Sequence of chain 1.A:
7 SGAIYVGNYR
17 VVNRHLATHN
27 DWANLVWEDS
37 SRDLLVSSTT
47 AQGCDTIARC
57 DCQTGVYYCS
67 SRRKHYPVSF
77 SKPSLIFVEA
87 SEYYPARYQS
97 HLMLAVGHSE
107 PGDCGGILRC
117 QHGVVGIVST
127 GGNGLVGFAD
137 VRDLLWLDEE

The small molecule below binds the protein below.
Small molecule (SMILES): O=C1CN(C(=O)COc2ccccc2)CCN1

Binding-site contacts:
Ligand atom O07 contacts residue TYR64 of chain 1.A at 3.7 Å.
Ligand atom N11 contacts residue TYR64 of chain 1.A at 3.7 Å.
Ligand atom C04 contacts residue TYR64 of chain 1.A at 3.6 Å (hydrophobic).
Ligand atom O07 contacts residue GLY112 of chain 1.A at 3.8 Å.
Ligand atom C12 contacts residue ARG115 of chain 1.A at 3.4 Å.
Ligand atom C06 contacts residue SER7 of chain 1.A at 3.4 Å.
Ligand atom C03 contacts residue SER66 of chain 1.A at 4.1 Å.
Ligand atom C01 contacts residue SER7 of chain 1.A at 2.7 Å.
Ligand atom C15 contacts residue HIS71 of chain 1.A at 3.2 Å.
Ligand atom O10 contacts residue GLY111 of chain 1.A at 4.0 Å.
Ligand atom O07 contacts residue GLY8 of chain 1.A at 4.1 Å.
Ligand atom O16 contacts residue HIS71 of chain 1.A at 3.8 Å.
Ligand atom C09 contacts residue TYR64 of chain 1.A at 3.5 Å (hydrophobic).
Ligand atom O07 contacts residue SER7 of chain 1.A at 3.4 Å (h-bond).
Ligand atom C02 contacts residue GLY8 of chain 1.A at 4.1 Å.
Ligand atom C02 contacts residue SER66 of chain 1.A at 3.7 Å.
Ligand atom O10 contacts residue ILE113 of chain 1.A at 2.8 Å (h-bond).
Ligand atom C04 contacts residue SER7 of chain 1.A at 2.8 Å.
Ligand atom N14 contacts residue TYR64 of chain 1.A at 4.1 Å.
Ligand atom C13 contacts residue HIS71 of chain 1.A at 3.1 Å.
Ligand atom C15 contacts residue TYR64 of chain 1.A at 3.8 Å (hydrophobic).
Ligand atom C05 contacts residue SER7 of chain 1.A at 3.4 Å.
Ligand atom O10 contacts residue GLY112 of chain 1.A at 3.4 Å.
Ligand atom C17 contacts residue HIS71 of chain 1.A at 3.9 Å.
Ligand atom O10 contacts residue TYR64 of chain 1.A at 3.8 Å.
Ligand atom N14 contacts residue HIS71 of chain 1.A at 2.4 Å.
Ligand atom C03 contacts residue GLY112 of chain 1.A at 3.8 Å.
Ligand atom C02 contacts residue GLY108 of chain 1.A at 3.8 Å.
Ligand atom C02 contacts residue SER7 of chain 1.A at 2.0 Å.
Ligand atom C09 contacts residue ILE113 of chain 1.A at 4.0 Å (hydrophobic).
Ligand atom O07 contacts residue GLY111 of chain 1.A at 4.1 Å.
Ligand atom C02 contacts residue CYS110 of chain 1.A at 4.1 Å (hydrophobic).
Ligand atom N14 contacts residue ARG115 of chain 1.A at 3.8 Å.
Ligand atom C04 contacts residue GLY112 of chain 1.A at 4.1 Å.
Ligand atom C13 contacts residue ARG115 of chain 1.A at 2.5 Å.
Ligand atom C17 contacts residue TYR64 of chain 1.A at 2.9 Å (hydrophobic).
Ligand atom C03 contacts residue SER7 of chain 1.A at 2.0 Å.
Ligand atom C08 contacts residue TYR64 of chain 1.A at 3.5 Å (hydrophobic).
Ligand atom C01 contacts residue SER66 of chain 1.A at 4.0 Å.
Ligand atom C05 contacts residue TYR64 of chain 1.A at 3.7 Å (hydrophobic).